Sequence of chain 2.B:
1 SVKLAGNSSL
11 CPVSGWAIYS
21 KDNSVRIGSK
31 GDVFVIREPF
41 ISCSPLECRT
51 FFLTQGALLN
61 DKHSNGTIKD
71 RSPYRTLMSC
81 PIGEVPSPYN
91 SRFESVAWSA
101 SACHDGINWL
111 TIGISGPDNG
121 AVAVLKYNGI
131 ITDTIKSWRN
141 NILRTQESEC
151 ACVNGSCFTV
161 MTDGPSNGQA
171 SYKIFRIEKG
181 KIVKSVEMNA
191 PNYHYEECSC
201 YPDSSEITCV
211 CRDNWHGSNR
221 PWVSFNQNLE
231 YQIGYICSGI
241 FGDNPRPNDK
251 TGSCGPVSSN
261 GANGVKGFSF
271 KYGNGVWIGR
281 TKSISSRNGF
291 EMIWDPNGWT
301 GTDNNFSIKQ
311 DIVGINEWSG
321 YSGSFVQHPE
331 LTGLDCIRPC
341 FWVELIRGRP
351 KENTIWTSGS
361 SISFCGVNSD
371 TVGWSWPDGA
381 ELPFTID

This protein binds this small molecule.
Small molecule (SMILES): CC(=O)N[C@@H]1[C@@H](O)[C@H](O)[C@@H](CO)O[C@H]1O

Binding-site contacts:
Ligand atom C5 contacts residue ASN154 of chain 2.B at 3.6 Å.
Ligand atom O7 contacts residue ASN154 of chain 2.B at 3.6 Å (h-bond).
Ligand atom C5 contacts residue LYS3 of chain 2.B at 3.9 Å.
Ligand atom C7 contacts residue ASN154 of chain 2.B at 3.3 Å.
Ligand atom O5 contacts residue ASN154 of chain 2.B at 2.4 Å (h-bond).
Ligand atom O5 contacts residue LYS3 of chain 2.B at 3.5 Å (salt-bridge).
Ligand atom C3 contacts residue ASN154 of chain 2.B at 3.6 Å.
Ligand atom C2 contacts residue ASN154 of chain 2.B at 2.2 Å.
Ligand atom C1 contacts residue ASN154 of chain 2.B at 1.4 Å.
Ligand atom C1 contacts residue LYS3 of chain 2.B at 4.2 Å.
Ligand atom C6 contacts residue LYS3 of chain 2.B at 3.8 Å.
Ligand atom C8 contacts residue ASN154 of chain 2.B at 4.3 Å.
Ligand atom N2 contacts residue ASN154 of chain 2.B at 2.7 Å (h-bond).
Ligand atom C4 contacts residue ASN154 of chain 2.B at 4.1 Å.